Binding-site contacts:
Ligand atom CB contacts residue PHE134 of chain 1.B at 3.5 Å (hydrophobic).
Ligand atom N contacts residue ASP34 of chain 1.B at 2.9 Å (salt-bridge).
Ligand atom CA contacts residue TYR91 of chain 1.B at 3.2 Å (hydrophobic).
Ligand atom CG contacts residue SER90 of chain 1.B at 3.4 Å.
Ligand atom CG contacts residue ILE89 of chain 1.B at 3.4 Å (hydrophobic).
Ligand atom CE1 contacts residue GLY107 of chain 1.B at 3.5 Å.
Ligand atom CB contacts residue TYR138 of chain 1.B at 3.5 Å (hydrophobic).
Ligand atom NZ contacts residue GLU109 of chain 1.B at 3.0 Å.
Ligand atom OH contacts residue HIS112 of chain 1.B at 3.5 Å.
Ligand atom CD1 contacts residue HIS87 of chain 1.B at 3.4 Å.
Ligand atom OD1 contacts residue PHE134 of chain 1.B at 3.3 Å.
Ligand atom CD2 contacts residue SER90 of chain 1.B at 3.5 Å.
Ligand atom OH contacts residue GLU109 of chain 1.B at 2.9 Å (salt-bridge).
Ligand atom CD1 contacts residue SER90 of chain 1.B at 3.5 Å.
Ligand atom CA contacts residue SER90 of chain 1.B at 3.5 Å.
Ligand atom CG2 contacts residue TYR138 of chain 1.B at 3.6 Å (hydrophobic).
Ligand atom C contacts residue TYR91 of chain 1.B at 3.5 Å (hydrophobic).
Ligand atom N contacts residue ILE92 of chain 1.B at 2.8 Å (h-bond).
Ligand atom ND2 contacts residue VAL86 of chain 1.B at 3.0 Å (h-bond).
Ligand atom O contacts residue TYR91 of chain 1.B at 3.3 Å.
Ligand atom ND2 contacts residue ASP34 of chain 1.B at 3.3 Å (salt-bridge).
Ligand atom CZ contacts residue GLU109 of chain 1.B at 3.3 Å.
Ligand atom C contacts residue TYR91 of chain 1.B at 3.6 Å (hydrophobic).
Ligand atom CA contacts residue ILE92 of chain 1.B at 3.2 Å (hydrophobic).
Ligand atom CE2 contacts residue GLU109 of chain 1.B at 3.1 Å.
Ligand atom N contacts residue HIS87 of chain 1.B at 2.7 Å (h-bond).
Ligand atom CE contacts residue GLU109 of chain 1.B at 3.3 Å.
Ligand atom CD contacts residue GLU109 of chain 1.B at 3.1 Å.
Ligand atom OG1 contacts residue VAL86 of chain 1.B at 3.4 Å.
Ligand atom CG contacts residue TYR91 of chain 1.B at 3.5 Å (hydrophobic).
Ligand atom CB contacts residue ILE89 of chain 1.B at 3.2 Å (hydrophobic).
Ligand atom O contacts residue ILE92 of chain 1.B at 2.9 Å (h-bond).
Ligand atom ND2 contacts residue ILE89 of chain 1.B at 2.6 Å (h-bond).
Ligand atom CB contacts residue ILE89 of chain 1.B at 3.6 Å (hydrophobic).
Ligand atom CA contacts residue ASP34 of chain 1.B at 3.4 Å.
Ligand atom OH contacts residue GLY107 of chain 1.B at 3.1 Å (h-bond).
Ligand atom CA contacts residue HIS87 of chain 1.B at 3.5 Å.
Ligand atom N contacts residue SER90 of chain 1.B at 3.0 Å (h-bond).
Ligand atom C contacts residue ASP34 of chain 1.B at 3.6 Å.
Ligand atom C contacts residue ILE92 of chain 1.B at 3.5 Å (hydrophobic).

A small-molecule ligand and the protein it binds are described below.
Small molecule (SMILES): C[C@@H](O)[C@H](NC(=O)[C@@H]1CCCN1C(=O)[C@H](CC(N)=O)NC(=O)[C@H](CCC(=O)O)NC(=O)[C@H](Cc1ccc(O)cc1)NC(=O)CNC(=O)[C@@H](N)CC(N)=O)C(=O)N[C@@H](Cc1ccc(O)cc1)C(=O)N[C@@H](CCCCN)C(=O)O

Sequence of chain 1.B:
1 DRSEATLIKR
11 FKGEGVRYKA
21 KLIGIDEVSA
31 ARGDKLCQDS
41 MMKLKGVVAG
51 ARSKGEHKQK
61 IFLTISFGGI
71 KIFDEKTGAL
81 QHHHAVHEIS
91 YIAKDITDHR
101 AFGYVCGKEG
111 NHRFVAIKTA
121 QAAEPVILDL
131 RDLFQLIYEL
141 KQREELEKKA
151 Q